This protein binds this small molecule.
Small molecule (SMILES): CC(C)[C@@H](C)/C=C/[C@@H](C)[C@H]1CC[C@H]2C3=CC=C4C[C@@H](O)CC[C@]4(C)[C@H]3CC[C@]12C

Binding-site contacts:
Ligand atom C21 contacts residue VAL459 of chain 1.A at 3.4 Å (hydrophobic).
Ligand atom C21 contacts residue PHE504 of chain 1.D at 3.3 Å (hydrophobic).
Ligand atom C4 contacts residue PRO424 of chain 1.A at 4.1 Å (hydrophobic).
Ligand atom C2 contacts residue PHE425 of chain 1.A at 4.0 Å (hydrophobic).
Ligand atom C12 contacts residue ILE565 of chain 1.D at 3.7 Å (hydrophobic).
Ligand atom C4 contacts residue PHE425 of chain 1.A at 4.1 Å (hydrophobic).
Ligand atom C3 contacts residue ILE482 of chain 1.A at 4.1 Å (hydrophobic).
Ligand atom C25 contacts residue PHE456 of chain 1.A at 3.5 Å (hydrophobic).
Ligand atom C23 contacts residue ALA561 of chain 1.D at 4.0 Å (hydrophobic).
Ligand atom C21 contacts residue ILE565 of chain 1.D at 3.8 Å (hydrophobic).
Ligand atom C27 contacts residue VAL459 of chain 1.A at 3.4 Å (hydrophobic).
Ligand atom C18 contacts residue LEU460 of chain 1.A at 4.0 Å (hydrophobic).
Ligand atom O1 contacts residue THR479 of chain 1.A at 2.9 Å (h-bond).
Ligand atom C18 contacts residue CYS463 of chain 1.A at 4.0 Å (hydrophobic).
Ligand atom C26 contacts residue ILE557 of chain 1.D at 3.3 Å (hydrophobic).
Ligand atom C3 contacts residue GLN483 of chain 1.A at 3.4 Å.
Ligand atom C9 contacts residue ILE486 of chain 1.A at 3.5 Å (hydrophobic).
Ligand atom C26 contacts residue PHE456 of chain 1.A at 3.1 Å (hydrophobic).
Ligand atom C1 contacts residue MET466 of chain 1.A at 3.8 Å (hydrophobic).
Ligand atom C19 contacts residue PHE425 of chain 1.A at 3.7 Å (hydrophobic).
Ligand atom C20 contacts residue VAL459 of chain 1.A at 3.9 Å (hydrophobic).
Ligand atom C2 contacts residue MET466 of chain 1.A at 4.0 Å (hydrophobic).
Ligand atom C2 contacts residue ILE482 of chain 1.A at 3.4 Å (hydrophobic).
Ligand atom C11 contacts residue CYS463 of chain 1.A at 4.1 Å (hydrophobic).
Ligand atom C18 contacts residue ILE428 of chain 1.A at 4.0 Å (hydrophobic).
Ligand atom C23 contacts residue VAL459 of chain 1.A at 3.8 Å (hydrophobic).
Ligand atom C6 contacts residue PRO424 of chain 1.A at 4.1 Å (hydrophobic).
Ligand atom C27 contacts residue ALA561 of chain 1.D at 4.0 Å (hydrophobic).
Ligand atom C3 contacts residue THR479 of chain 1.A at 3.7 Å.
Ligand atom C1 contacts residue ILE486 of chain 1.A at 3.8 Å (hydrophobic).
Ligand atom C2 contacts residue THR479 of chain 1.A at 3.9 Å.
Ligand atom C10 contacts residue ILE486 of chain 1.A at 4.0 Å (hydrophobic).
Ligand atom C1 contacts residue ILE482 of chain 1.A at 3.2 Å (hydrophobic).
Ligand atom C25 contacts residue ALA561 of chain 1.D at 4.1 Å (hydrophobic).
Ligand atom C24 contacts residue ALA561 of chain 1.D at 3.4 Å (hydrophobic).
Ligand atom C27 contacts residue PHE504 of chain 1.D at 4.1 Å (hydrophobic).
Ligand atom C26 contacts residue MET554 of chain 1.D at 4.1 Å (hydrophobic).
Ligand atom O1 contacts residue GLN483 of chain 1.A at 3.0 Å.
Ligand atom O1 contacts residue PHE425 of chain 1.A at 4.0 Å.
Ligand atom C8 contacts residue ILE486 of chain 1.A at 4.0 Å (hydrophobic).

Sequence of chain 1.A:
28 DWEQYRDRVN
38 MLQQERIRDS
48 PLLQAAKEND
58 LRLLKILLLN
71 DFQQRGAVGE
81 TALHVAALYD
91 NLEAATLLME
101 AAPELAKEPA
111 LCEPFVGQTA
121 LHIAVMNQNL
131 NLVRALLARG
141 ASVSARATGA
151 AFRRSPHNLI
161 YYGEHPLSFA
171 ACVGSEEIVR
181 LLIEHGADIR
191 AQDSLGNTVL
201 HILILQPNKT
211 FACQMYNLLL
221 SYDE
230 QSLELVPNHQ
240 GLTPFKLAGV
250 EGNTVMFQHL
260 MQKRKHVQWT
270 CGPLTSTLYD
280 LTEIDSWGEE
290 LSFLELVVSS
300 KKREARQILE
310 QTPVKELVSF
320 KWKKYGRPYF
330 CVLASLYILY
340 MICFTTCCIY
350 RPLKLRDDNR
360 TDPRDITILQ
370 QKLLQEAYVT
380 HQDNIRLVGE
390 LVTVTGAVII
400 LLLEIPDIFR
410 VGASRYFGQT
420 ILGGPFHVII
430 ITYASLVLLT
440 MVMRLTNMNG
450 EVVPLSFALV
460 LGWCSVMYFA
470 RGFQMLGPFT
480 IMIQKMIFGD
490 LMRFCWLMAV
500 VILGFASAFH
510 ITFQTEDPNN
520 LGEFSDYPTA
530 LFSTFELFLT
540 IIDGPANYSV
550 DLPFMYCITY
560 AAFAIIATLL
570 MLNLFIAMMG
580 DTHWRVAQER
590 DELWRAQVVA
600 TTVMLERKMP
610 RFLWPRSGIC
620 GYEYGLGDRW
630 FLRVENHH

Sequence of chain 1.D:
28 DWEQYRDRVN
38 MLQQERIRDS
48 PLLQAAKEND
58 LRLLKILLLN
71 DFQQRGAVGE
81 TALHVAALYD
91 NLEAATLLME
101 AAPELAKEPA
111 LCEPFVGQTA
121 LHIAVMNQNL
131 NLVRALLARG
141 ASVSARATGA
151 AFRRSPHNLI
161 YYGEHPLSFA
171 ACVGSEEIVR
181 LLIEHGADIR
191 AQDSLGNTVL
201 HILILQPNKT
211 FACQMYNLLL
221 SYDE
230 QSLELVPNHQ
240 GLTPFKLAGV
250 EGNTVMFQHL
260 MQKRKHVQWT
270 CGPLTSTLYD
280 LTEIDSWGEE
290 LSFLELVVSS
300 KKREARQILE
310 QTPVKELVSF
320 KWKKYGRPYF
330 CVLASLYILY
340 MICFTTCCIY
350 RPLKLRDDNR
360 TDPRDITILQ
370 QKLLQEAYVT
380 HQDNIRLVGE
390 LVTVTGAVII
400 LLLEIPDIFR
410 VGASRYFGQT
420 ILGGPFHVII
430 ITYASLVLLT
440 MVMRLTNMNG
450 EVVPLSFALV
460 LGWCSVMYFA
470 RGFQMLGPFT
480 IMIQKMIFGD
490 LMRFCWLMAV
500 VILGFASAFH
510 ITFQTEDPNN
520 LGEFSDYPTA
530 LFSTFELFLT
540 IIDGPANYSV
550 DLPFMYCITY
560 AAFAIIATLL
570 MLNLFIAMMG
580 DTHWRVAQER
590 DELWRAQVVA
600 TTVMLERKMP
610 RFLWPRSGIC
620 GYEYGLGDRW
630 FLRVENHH